Sequence of chain 1.A:
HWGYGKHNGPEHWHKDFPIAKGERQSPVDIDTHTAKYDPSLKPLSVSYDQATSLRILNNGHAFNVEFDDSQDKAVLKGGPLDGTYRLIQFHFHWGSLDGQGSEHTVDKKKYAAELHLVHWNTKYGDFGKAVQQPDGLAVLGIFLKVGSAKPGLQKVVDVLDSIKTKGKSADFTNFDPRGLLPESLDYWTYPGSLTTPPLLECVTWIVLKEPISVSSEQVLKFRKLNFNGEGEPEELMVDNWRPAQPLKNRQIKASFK

Binding-site contacts:
Ligand atom C4 contacts residue PRO18 of chain 1.A at 3.5 Å (hydrophobic).
Ligand atom C2 contacts residue HIS14 of chain 1.A at 3.0 Å.
Ligand atom O1 contacts residue LYS15 of chain 1.A at 2.9 Å (salt-bridge).
Ligand atom C1 contacts residue HIS14 of chain 1.A at 3.9 Å.
Ligand atom C1 contacts residue LYS15 of chain 1.A at 2.8 Å.
Ligand atom C2 contacts residue LYS15 of chain 1.A at 3.5 Å.
Ligand atom O2 contacts residue HIS14 of chain 1.A at 4.5 Å.
Ligand atom C3 contacts residue PRO18 of chain 1.A at 3.9 Å (hydrophobic).
Ligand atom C3 contacts residue HIS14 of chain 1.A at 4.2 Å.
Ligand atom O2 contacts residue LYS15 of chain 1.A at 2.9 Å (salt-bridge).
Ligand atom C5 contacts residue PRO18 of chain 1.A at 3.5 Å (hydrophobic).
Ligand atom O2 contacts residue PRO18 of chain 1.A at 4.3 Å.
Ligand atom C2 contacts residue PRO18 of chain 1.A at 3.9 Å (hydrophobic).
Ligand atom O4 contacts residue PRO18 of chain 1.A at 3.6 Å.
Ligand atom O3 contacts residue PRO18 of chain 1.A at 3.9 Å.

The small molecule below binds the protein below.
Small molecule (SMILES): O=C(O)CCCC(=O)O